A protein and the small-molecule ligand that binds it are described below.
Small molecule (SMILES): CC(=O)N[C@@H]1[C@@H](O)[C@H](O)[C@@H](CO)O[C@H]1O

Sequence of chain 1.C:
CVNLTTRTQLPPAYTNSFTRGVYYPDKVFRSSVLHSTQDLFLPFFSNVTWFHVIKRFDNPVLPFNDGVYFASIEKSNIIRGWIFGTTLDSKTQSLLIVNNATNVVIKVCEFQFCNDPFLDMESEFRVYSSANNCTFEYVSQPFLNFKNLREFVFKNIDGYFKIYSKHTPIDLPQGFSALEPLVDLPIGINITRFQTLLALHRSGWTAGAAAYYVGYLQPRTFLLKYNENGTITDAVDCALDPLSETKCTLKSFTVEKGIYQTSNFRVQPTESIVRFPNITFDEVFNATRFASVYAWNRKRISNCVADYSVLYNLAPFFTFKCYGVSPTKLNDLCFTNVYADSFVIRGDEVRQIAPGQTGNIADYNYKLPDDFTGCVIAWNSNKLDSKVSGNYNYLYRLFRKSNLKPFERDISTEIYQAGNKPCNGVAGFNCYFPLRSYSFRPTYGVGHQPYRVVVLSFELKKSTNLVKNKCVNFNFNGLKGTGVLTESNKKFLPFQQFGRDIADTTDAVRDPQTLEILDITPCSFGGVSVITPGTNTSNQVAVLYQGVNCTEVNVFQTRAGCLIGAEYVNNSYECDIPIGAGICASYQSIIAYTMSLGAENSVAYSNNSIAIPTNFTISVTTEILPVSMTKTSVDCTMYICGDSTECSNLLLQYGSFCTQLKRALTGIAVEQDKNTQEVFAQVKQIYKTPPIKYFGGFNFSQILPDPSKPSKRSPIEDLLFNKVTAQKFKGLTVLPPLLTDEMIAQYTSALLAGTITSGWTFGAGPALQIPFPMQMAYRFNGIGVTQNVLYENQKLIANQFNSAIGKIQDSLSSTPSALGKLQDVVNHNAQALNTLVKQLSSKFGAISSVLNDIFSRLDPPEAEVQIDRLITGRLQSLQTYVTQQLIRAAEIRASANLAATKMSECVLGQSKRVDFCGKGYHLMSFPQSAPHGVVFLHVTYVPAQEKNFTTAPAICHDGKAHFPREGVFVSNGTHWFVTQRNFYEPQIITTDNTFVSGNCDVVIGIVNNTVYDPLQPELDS

Binding-site contacts:
Ligand atom C1 contacts residue ASN279 of chain 1.C at 4.2 Å.
Ligand atom O6 contacts residue LYS555 of chain 1.B at 3.3 Å (salt-bridge).
Ligand atom O5 contacts residue LYS555 of chain 1.B at 4.3 Å.
Ligand atom C1 contacts residue LYS554 of chain 1.B at 4.2 Å.

Sequence of chain 1.B:
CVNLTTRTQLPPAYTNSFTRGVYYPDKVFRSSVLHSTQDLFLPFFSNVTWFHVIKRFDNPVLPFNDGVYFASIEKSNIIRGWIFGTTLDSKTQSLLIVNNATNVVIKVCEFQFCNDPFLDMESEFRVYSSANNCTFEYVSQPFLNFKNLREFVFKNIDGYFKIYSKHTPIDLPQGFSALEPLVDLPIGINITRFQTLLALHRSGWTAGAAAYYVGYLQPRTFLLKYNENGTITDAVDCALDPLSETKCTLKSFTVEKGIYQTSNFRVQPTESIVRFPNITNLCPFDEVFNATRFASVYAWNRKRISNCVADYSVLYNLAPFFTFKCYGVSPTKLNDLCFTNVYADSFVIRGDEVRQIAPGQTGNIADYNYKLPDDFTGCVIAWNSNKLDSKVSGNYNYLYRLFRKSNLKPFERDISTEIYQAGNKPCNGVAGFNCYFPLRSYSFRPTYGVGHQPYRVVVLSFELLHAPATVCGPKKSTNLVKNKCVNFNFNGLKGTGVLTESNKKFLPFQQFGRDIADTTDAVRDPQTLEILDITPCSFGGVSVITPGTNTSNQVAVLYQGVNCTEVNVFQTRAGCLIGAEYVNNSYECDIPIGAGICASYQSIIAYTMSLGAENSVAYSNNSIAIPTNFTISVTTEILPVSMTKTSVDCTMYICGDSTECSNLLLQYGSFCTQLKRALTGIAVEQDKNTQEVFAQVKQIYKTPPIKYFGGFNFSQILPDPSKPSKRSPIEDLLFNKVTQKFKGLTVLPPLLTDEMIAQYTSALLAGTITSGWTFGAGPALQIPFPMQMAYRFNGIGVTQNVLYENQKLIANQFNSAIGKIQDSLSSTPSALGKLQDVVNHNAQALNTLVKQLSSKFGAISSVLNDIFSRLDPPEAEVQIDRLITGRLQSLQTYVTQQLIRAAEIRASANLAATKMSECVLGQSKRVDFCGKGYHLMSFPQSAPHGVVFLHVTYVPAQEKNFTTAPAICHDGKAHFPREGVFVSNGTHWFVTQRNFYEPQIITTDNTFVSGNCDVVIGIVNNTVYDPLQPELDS